A protein and the small-molecule ligand that binds it are described below.
Small molecule (SMILES): CC(=O)N[C@@H]1[C@@H](O)[C@H](O)[C@@H](CO)O[C@H]1O

Sequence of chain 1.A:
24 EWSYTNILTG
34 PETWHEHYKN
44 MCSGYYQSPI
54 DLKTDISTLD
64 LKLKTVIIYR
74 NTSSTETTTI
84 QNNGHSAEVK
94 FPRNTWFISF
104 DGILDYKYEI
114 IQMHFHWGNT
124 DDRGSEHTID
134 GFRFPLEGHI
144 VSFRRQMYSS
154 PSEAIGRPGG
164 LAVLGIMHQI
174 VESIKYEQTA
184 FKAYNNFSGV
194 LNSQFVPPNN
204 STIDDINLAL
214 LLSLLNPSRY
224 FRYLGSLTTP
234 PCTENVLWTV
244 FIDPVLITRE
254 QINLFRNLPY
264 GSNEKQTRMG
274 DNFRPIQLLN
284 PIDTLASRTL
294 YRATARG

Binding-site contacts:
Ligand atom O7 contacts residue ARG148 of chain 1.A at 3.7 Å.
Ligand atom O5 contacts residue ASN97 of chain 1.A at 4.2 Å.
Ligand atom C8 contacts residue ARG148 of chain 1.A at 2.9 Å.
Ligand atom O7 contacts residue ASN74 of chain 1.A at 4.5 Å.
Ligand atom C7 contacts residue ASN74 of chain 1.A at 3.7 Å.
Ligand atom O5 contacts residue ASN74 of chain 1.A at 2.4 Å (h-bond).
Ligand atom O5 contacts residue SER76 of chain 1.A at 3.7 Å.
Ligand atom C5 contacts residue ASN74 of chain 1.A at 3.7 Å.
Ligand atom C1 contacts residue SER76 of chain 1.A at 3.9 Å.
Ligand atom C8 contacts residue ASN97 of chain 1.A at 3.0 Å.
Ligand atom C3 contacts residue ASN74 of chain 1.A at 3.9 Å.
Ligand atom C7 contacts residue ARG148 of chain 1.A at 3.9 Å.
Ligand atom O6 contacts residue SER76 of chain 1.A at 3.8 Å.
Ligand atom C2 contacts residue ASN97 of chain 1.A at 4.0 Å.
Ligand atom N2 contacts residue ASN97 of chain 1.A at 4.4 Å.
Ligand atom N2 contacts residue ASN74 of chain 1.A at 2.9 Å (h-bond).
Ligand atom C6 contacts residue SER77 of chain 1.A at 4.5 Å.
Ligand atom C7 contacts residue ASN97 of chain 1.A at 4.2 Å.
Ligand atom C4 contacts residue ASN74 of chain 1.A at 4.4 Å.
Ligand atom C1 contacts residue ASN74 of chain 1.A at 1.7 Å.
Ligand atom C8 contacts residue PHE100 of chain 1.A at 3.8 Å (hydrophobic).
Ligand atom C6 contacts residue SER76 of chain 1.A at 3.7 Å.
Ligand atom C7 contacts residue PHE100 of chain 1.A at 4.2 Å (hydrophobic).
Ligand atom O5 contacts residue SER77 of chain 1.A at 4.0 Å.
Ligand atom C1 contacts residue ASN97 of chain 1.A at 4.1 Å.
Ligand atom C5 contacts residue SER76 of chain 1.A at 3.8 Å.
Ligand atom O7 contacts residue PHE100 of chain 1.A at 4.2 Å.
Ligand atom O6 contacts residue SER77 of chain 1.A at 3.8 Å.
Ligand atom C2 contacts residue ASN74 of chain 1.A at 2.5 Å.
Ligand atom O7 contacts residue TYR109 of chain 1.A at 3.7 Å.
Ligand atom C8 contacts residue ASN74 of chain 1.A at 4.2 Å.